Binding-site contacts:
Ligand atom C16 contacts residue ASP889 of chain 1.C at 4.1 Å.
Ligand atom C17 contacts residue ASP889 of chain 1.C at 4.3 Å.
Ligand atom C21 contacts residue ASP889 of chain 1.C at 4.0 Å.
Ligand atom C8 contacts residue YUY1 of chain 1.J at 4.3 Å.
Ligand atom C contacts residue YUY1 of chain 1.J at 3.1 Å.
Ligand atom C1 contacts residue YUY1 of chain 1.J at 4.1 Å.
Ligand atom C20 contacts residue ILE888 of chain 1.C at 4.2 Å (hydrophobic).
Ligand atom C16 contacts residue YUY1 of chain 1.J at 3.6 Å.
Ligand atom C6 contacts residue PHE892 of chain 1.C at 3.7 Å (hydrophobic).
Ligand atom C25 contacts residue PHE892 of chain 1.C at 4.0 Å (hydrophobic).
Ligand atom C9 contacts residue PHE892 of chain 1.C at 4.3 Å (hydrophobic).
Ligand atom C19 contacts residue ILE888 of chain 1.C at 3.9 Å (hydrophobic).
Ligand atom C11 contacts residue PHE892 of chain 1.C at 3.6 Å (hydrophobic).
Ligand atom C15 contacts residue YUY1 of chain 1.J at 3.9 Å.
Ligand atom C10 contacts residue PHE892 of chain 1.C at 4.4 Å (hydrophobic).
Ligand atom O1 contacts residue ASP889 of chain 1.C at 4.3 Å.
Ligand atom C5 contacts residue PHE892 of chain 1.C at 4.4 Å (hydrophobic).
Ligand atom C17 contacts residue YUY1 of chain 1.J at 4.2 Å.
Ligand atom C13 contacts residue PHE892 of chain 1.C at 4.4 Å (hydrophobic).
Ligand atom C7 contacts residue PHE892 of chain 1.C at 4.2 Å (hydrophobic).
Ligand atom C12 contacts residue PHE892 of chain 1.C at 4.2 Å (hydrophobic).
Ligand atom C26 contacts residue YUY1 of chain 1.J at 3.9 Å.
Ligand atom C22 contacts residue YUY1 of chain 1.J at 3.6 Å.
Ligand atom C22 contacts residue ASP889 of chain 1.C at 4.0 Å.

The small molecule below binds the protein below.
Small molecule (SMILES): C[C@@H]1CC[C@@]2(OC1)O[C@H]1C[C@H]3[C@@H]4CC=C5C[C@@H](O)CC[C@]5(C)[C@H]4CC[C@]3(C)[C@H]1[C@@H]2C

Sequence of chain 1.C:
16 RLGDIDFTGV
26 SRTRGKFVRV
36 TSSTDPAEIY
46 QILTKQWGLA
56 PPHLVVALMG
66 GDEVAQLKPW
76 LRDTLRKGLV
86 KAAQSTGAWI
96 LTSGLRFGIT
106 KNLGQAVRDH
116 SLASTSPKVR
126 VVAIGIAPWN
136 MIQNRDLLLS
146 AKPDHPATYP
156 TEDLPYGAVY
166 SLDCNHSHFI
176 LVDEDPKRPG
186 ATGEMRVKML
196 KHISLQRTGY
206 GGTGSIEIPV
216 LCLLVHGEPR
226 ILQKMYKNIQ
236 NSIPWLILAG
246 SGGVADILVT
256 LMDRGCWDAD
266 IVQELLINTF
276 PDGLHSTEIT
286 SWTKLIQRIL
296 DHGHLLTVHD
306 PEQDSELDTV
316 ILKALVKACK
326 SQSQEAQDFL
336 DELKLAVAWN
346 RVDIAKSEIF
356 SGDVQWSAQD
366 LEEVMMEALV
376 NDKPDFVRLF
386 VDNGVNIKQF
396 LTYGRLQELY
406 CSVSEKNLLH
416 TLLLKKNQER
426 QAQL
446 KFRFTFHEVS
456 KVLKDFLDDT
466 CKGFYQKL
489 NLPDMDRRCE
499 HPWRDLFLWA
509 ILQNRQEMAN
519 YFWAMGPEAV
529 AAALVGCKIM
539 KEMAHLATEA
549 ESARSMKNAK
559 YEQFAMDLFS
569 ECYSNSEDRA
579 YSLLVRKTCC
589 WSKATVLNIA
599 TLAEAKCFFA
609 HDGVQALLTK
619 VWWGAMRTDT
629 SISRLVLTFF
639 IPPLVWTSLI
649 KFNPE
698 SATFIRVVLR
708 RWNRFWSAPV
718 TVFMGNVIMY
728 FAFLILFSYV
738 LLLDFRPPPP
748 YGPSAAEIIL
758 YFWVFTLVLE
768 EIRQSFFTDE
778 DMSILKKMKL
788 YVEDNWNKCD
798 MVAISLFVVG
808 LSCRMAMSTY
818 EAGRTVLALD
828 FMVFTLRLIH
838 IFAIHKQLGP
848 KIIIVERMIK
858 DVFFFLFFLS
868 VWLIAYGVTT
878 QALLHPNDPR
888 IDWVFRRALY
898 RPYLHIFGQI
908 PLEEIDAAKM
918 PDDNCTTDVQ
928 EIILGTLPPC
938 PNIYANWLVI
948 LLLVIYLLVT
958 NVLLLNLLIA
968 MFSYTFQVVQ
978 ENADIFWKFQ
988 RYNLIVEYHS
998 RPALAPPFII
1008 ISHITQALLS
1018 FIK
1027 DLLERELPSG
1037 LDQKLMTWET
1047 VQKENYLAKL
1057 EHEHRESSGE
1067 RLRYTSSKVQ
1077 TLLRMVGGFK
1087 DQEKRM